Sequence of chain 3.A:
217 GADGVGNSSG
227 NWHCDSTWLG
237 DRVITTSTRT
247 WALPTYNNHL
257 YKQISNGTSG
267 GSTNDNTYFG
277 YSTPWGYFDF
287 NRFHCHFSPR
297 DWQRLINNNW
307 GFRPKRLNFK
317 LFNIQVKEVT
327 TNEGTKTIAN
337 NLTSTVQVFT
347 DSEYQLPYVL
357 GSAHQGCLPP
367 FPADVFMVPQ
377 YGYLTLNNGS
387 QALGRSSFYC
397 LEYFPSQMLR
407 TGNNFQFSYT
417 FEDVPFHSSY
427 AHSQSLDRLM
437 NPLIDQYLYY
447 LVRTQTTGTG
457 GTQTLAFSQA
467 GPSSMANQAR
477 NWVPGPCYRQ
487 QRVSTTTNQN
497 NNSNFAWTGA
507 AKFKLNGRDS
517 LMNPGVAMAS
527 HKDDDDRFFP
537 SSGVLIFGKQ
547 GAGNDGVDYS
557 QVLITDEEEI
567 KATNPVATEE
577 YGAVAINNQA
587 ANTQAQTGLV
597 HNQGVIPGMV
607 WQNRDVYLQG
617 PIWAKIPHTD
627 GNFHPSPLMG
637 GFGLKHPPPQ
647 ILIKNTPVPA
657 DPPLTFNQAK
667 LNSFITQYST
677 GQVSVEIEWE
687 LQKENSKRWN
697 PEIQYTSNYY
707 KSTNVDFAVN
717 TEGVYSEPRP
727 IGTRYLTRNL

Sequence of chain 50.A:
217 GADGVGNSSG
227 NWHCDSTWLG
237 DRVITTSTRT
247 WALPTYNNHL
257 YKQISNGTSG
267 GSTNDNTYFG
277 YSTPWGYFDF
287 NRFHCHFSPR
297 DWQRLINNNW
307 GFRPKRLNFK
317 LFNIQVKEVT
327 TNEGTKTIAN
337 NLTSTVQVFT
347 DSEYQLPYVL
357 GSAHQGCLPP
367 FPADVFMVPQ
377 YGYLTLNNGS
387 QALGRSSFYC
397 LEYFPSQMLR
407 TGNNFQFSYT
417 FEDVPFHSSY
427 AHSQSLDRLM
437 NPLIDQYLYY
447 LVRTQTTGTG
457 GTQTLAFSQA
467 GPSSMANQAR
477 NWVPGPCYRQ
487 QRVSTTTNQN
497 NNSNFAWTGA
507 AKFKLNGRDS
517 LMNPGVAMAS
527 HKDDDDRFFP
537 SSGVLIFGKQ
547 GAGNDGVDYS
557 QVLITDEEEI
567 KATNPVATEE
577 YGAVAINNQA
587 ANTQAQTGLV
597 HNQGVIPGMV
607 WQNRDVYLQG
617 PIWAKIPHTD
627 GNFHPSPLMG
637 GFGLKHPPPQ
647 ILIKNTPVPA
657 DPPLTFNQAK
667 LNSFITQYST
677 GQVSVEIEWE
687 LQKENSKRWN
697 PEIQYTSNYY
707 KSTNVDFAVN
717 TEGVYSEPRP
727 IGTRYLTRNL

The small molecule below binds the protein below.
Small molecule (SMILES): Nc1ncnc2c1ncn2[C@H]1C[C@H](O)[C@@H](COP(=O)(O)O)O1

Binding-site contacts:
Ligand atom C8 contacts residue HIS630 of chain 50.A at 3.3 Å.
Ligand atom N1 contacts residue PHE638 of chain 50.A at 4.3 Å.
Ligand atom O2P contacts residue ASP626 of chain 3.A at 4.2 Å.
Ligand atom N9 contacts residue HIS630 of chain 50.A at 4.2 Å.
Ligand atom C1' contacts residue HIS630 of chain 50.A at 4.0 Å.
Ligand atom C5 contacts residue PRO631 of chain 50.A at 4.2 Å (hydrophobic).
Ligand atom C6 contacts residue GLY639 of chain 50.A at 3.8 Å.
Ligand atom N6 contacts residue GLY639 of chain 50.A at 3.6 Å (h-bond).
Ligand atom N6 contacts residue PHE638 of chain 50.A at 3.9 Å.
Ligand atom N9 contacts residue PRO421 of chain 50.A at 4.4 Å.
Ligand atom C6 contacts residue SER632 of chain 50.A at 3.9 Å.
Ligand atom C3' contacts residue HIS630 of chain 50.A at 4.4 Å.
Ligand atom N6 contacts residue SER632 of chain 50.A at 3.3 Å (h-bond).
Ligand atom N7 contacts residue ASN609 of chain 50.A at 3.8 Å.
Ligand atom N7 contacts residue PRO421 of chain 50.A at 4.2 Å.
Ligand atom C6 contacts residue PRO631 of chain 50.A at 3.9 Å (hydrophobic).
Ligand atom N6 contacts residue VAL420 of chain 50.A at 4.0 Å.
Ligand atom N1 contacts residue VAL420 of chain 50.A at 3.7 Å.
Ligand atom C5 contacts residue SER632 of chain 50.A at 4.1 Å.
Ligand atom N1 contacts residue PRO421 of chain 50.A at 4.3 Å.
Ligand atom C8 contacts residue PRO421 of chain 50.A at 4.3 Å (hydrophobic).
Ligand atom O1P contacts residue LYS641 of chain 3.A at 4.0 Å.
Ligand atom C2 contacts residue PRO421 of chain 50.A at 4.5 Å (hydrophobic).
Ligand atom C2 contacts residue GLY639 of chain 50.A at 3.1 Å.
Ligand atom C6 contacts residue VAL420 of chain 50.A at 4.0 Å (hydrophobic).
Ligand atom C2 contacts residue VAL420 of chain 50.A at 4.3 Å (hydrophobic).
Ligand atom C1' contacts residue PRO631 of chain 50.A at 4.3 Å (hydrophobic).
Ligand atom C4 contacts residue PRO631 of chain 50.A at 4.0 Å (hydrophobic).
Ligand atom N1 contacts residue PRO631 of chain 50.A at 3.5 Å (h-bond).
Ligand atom N7 contacts residue SER632 of chain 50.A at 4.1 Å.
Ligand atom N3 contacts residue PRO631 of chain 50.A at 3.6 Å.
Ligand atom C2' contacts residue HIS630 of chain 50.A at 3.2 Å.
Ligand atom C6 contacts residue PRO421 of chain 50.A at 4.1 Å (hydrophobic).
Ligand atom N3 contacts residue GLY639 of chain 50.A at 4.3 Å.
Ligand atom N7 contacts residue HIS630 of chain 50.A at 4.1 Å.
Ligand atom C4 contacts residue PRO421 of chain 50.A at 4.3 Å (hydrophobic).
Ligand atom C2 contacts residue PRO631 of chain 50.A at 3.3 Å (hydrophobic).
Ligand atom N6 contacts residue GLY637 of chain 50.A at 3.7 Å.
Ligand atom C5 contacts residue PRO421 of chain 50.A at 4.1 Å (hydrophobic).
Ligand atom N1 contacts residue GLY639 of chain 50.A at 3.1 Å (h-bond).